Binding-site contacts:
Ligand atom O7 contacts residue ASN84 of chain 1.A at 3.4 Å (h-bond).
Ligand atom N2 contacts residue GLN62 of chain 1.A at 2.5 Å (h-bond).
Ligand atom C3 contacts residue ASN84 of chain 1.A at 3.7 Å.
Ligand atom C7 contacts residue ASN84 of chain 1.A at 3.4 Å.
Ligand atom C1 contacts residue ASN84 of chain 1.A at 1.4 Å.
Ligand atom C2 contacts residue ASN84 of chain 1.A at 2.3 Å.
Ligand atom C3 contacts residue GLN62 of chain 1.A at 3.8 Å.
Ligand atom O5 contacts residue ASN84 of chain 1.A at 2.3 Å (h-bond).
Ligand atom O7 contacts residue HIS176 of chain 1.A at 3.8 Å.
Ligand atom C1 contacts residue GLN62 of chain 1.A at 3.5 Å.
Ligand atom O5 contacts residue VAL88 of chain 1.A at 4.0 Å.
Ligand atom C8 contacts residue GLN82 of chain 1.A at 3.5 Å.
Ligand atom C8 contacts residue GLN62 of chain 1.A at 3.3 Å.
Ligand atom C5 contacts residue ASN84 of chain 1.A at 3.6 Å.
Ligand atom N2 contacts residue ASN84 of chain 1.A at 2.9 Å (h-bond).
Ligand atom N2 contacts residue GLN82 of chain 1.A at 4.1 Å.
Ligand atom O6 contacts residue VAL88 of chain 1.A at 4.3 Å.
Ligand atom C4 contacts residue ASN84 of chain 1.A at 4.1 Å.
Ligand atom O3 contacts residue GLN62 of chain 1.A at 4.3 Å.
Ligand atom C7 contacts residue GLN62 of chain 1.A at 3.3 Å.
Ligand atom C7 contacts residue GLN82 of chain 1.A at 4.0 Å.
Ligand atom C2 contacts residue GLN62 of chain 1.A at 3.5 Å.

The small molecule below binds the protein below.
Small molecule (SMILES): CC(=O)N[C@H]1[C@H](O[C@H]2[C@H](O)[C@@H](NC(C)=O)CO[C@@H]2CO)O[C@H](CO)[C@@H](O)[C@@H]1O

Sequence of chain 1.A:
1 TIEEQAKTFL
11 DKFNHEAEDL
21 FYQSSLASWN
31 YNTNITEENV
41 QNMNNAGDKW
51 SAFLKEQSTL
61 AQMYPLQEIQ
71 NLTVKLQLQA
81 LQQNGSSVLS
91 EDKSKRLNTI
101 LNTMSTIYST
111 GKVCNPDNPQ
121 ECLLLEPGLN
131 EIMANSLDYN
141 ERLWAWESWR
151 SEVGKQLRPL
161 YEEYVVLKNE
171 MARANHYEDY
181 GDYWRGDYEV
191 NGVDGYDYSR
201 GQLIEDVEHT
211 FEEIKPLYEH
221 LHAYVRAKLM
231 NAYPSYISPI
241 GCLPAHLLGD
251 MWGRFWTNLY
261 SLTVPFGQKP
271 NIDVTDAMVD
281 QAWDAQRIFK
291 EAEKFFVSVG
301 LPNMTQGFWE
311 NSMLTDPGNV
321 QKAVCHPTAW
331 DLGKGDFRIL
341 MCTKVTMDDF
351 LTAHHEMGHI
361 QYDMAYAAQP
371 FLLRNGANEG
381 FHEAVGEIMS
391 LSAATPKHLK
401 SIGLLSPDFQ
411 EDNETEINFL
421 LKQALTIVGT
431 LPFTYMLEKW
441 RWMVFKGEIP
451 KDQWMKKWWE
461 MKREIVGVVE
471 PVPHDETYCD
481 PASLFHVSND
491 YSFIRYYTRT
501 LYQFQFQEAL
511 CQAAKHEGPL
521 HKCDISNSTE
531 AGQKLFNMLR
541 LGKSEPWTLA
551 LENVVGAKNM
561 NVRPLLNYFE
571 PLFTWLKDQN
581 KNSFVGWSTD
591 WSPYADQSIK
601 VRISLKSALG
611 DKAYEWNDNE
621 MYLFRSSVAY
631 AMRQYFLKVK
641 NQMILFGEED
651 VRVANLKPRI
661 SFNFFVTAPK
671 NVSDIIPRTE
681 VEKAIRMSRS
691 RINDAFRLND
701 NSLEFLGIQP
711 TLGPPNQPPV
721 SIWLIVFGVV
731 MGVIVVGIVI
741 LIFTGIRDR